Binding-site contacts:
Ligand atom O7 contacts residue ASN69 of chain 1.BA at 4.4 Å.
Ligand atom O7 contacts residue TYR67 of chain 1.BA at 4.2 Å.
Ligand atom C7 contacts residue ASN69 of chain 1.BA at 3.5 Å.
Ligand atom N2 contacts residue ASN69 of chain 1.BA at 2.9 Å (h-bond).
Ligand atom O5 contacts residue ASN69 of chain 1.BA at 2.4 Å (h-bond).
Ligand atom N2 contacts residue TYR67 of chain 1.BA at 4.2 Å.
Ligand atom C8 contacts residue ASN69 of chain 1.BA at 3.7 Å.
Ligand atom C7 contacts residue TYR67 of chain 1.BA at 4.5 Å (hydrophobic).
Ligand atom C5 contacts residue ASN69 of chain 1.BA at 3.7 Å.
Ligand atom C8 contacts residue SER68 of chain 1.BA at 4.2 Å.
Ligand atom O7 contacts residue SER68 of chain 1.BA at 4.3 Å.
Ligand atom C4 contacts residue ASN69 of chain 1.BA at 4.2 Å.
Ligand atom C2 contacts residue ASN69 of chain 1.BA at 2.4 Å.
Ligand atom C1 contacts residue ASN69 of chain 1.BA at 1.4 Å.
Ligand atom C3 contacts residue ASN69 of chain 1.BA at 3.8 Å.

This protein binds this small molecule.
Small molecule (SMILES): CC(=O)N[C@@H]1[C@@H](O)[C@H](O)[C@@H](CO)O[C@H]1O

Sequence of chain 1.BA:
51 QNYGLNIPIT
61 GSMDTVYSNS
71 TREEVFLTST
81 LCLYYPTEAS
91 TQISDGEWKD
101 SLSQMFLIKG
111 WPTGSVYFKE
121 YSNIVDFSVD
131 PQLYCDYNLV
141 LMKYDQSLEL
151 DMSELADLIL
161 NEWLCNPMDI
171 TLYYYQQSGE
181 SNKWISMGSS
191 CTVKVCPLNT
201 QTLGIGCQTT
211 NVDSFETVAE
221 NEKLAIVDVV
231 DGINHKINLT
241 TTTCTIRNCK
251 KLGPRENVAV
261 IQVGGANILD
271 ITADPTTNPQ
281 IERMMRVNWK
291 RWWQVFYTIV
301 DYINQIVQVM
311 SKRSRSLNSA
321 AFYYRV